Binding-site contacts:
Ligand atom F33 contacts residue CYS84 of chain 1.C at 3.3 Å.
Ligand atom C28 contacts residue ALA52 of chain 1.C at 3.1 Å (hydrophobic).
Ligand atom C16 contacts residue LEU167 of chain 1.C at 3.3 Å (hydrophobic).
Ligand atom C37 contacts residue LEU167 of chain 1.C at 3.2 Å (hydrophobic).
Ligand atom C29 contacts residue ILE98 of chain 1.C at 3.6 Å (hydrophobic).
Ligand atom N25 contacts residue LYS54 of chain 1.C at 3.1 Å (salt-bridge).
Ligand atom O38 contacts residue LEU167 of chain 1.C at 3.1 Å.
Ligand atom C28 contacts residue LYS54 of chain 1.C at 3.2 Å.
Ligand atom C15 contacts residue LEU167 of chain 1.C at 3.6 Å (hydrophobic).
Ligand atom F33 contacts residue MET99 of chain 1.C at 3.2 Å.
Ligand atom C23 contacts residue MET99 of chain 1.C at 3.6 Å (hydrophobic).
Ligand atom C13 contacts residue ILE68 of chain 1.C at 3.6 Å (hydrophobic).
Ligand atom O38 contacts residue LYS54 of chain 1.C at 3.5 Å.
Ligand atom C23 contacts residue LYS54 of chain 1.C at 3.6 Å.
Ligand atom C28 contacts residue ILE53 of chain 1.C at 3.4 Å (hydrophobic).
Ligand atom C27 contacts residue LYS54 of chain 1.C at 3.6 Å.
Ligand atom C09 contacts residue ILE68 of chain 1.C at 3.5 Å (hydrophobic).
Ligand atom C20 contacts residue ASP164 of chain 1.C at 3.1 Å.
Ligand atom C27 contacts residue ILE53 of chain 1.C at 3.6 Å (hydrophobic).
Ligand atom C17 contacts residue MET75 of chain 1.C at 3.6 Å (hydrophobic).
Ligand atom C17 contacts residue LEU97 of chain 1.C at 3.6 Å (hydrophobic).
Ligand atom C27 contacts residue ALA52 of chain 1.C at 3.5 Å (hydrophobic).
Ligand atom C24 contacts residue MET99 of chain 1.C at 3.3 Å (hydrophobic).
Ligand atom C34 contacts residue PHE165 of chain 1.C at 3.4 Å (hydrophobic).
Ligand atom C26 contacts residue ANP1 of chain 1.L at 3.6 Å.
Ligand atom F33 contacts residue ARG85 of chain 1.C at 3.2 Å.
Ligand atom C36 contacts residue ASP164 of chain 1.C at 3.6 Å.
Ligand atom C30 contacts residue ASP164 of chain 1.C at 3.6 Å.
Ligand atom C28 contacts residue LEU97 of chain 1.C at 3.2 Å (hydrophobic).
Ligand atom C29 contacts residue MET99 of chain 1.C at 3.5 Å (hydrophobic).
Ligand atom N25 contacts residue ASP164 of chain 1.C at 3.1 Å (salt-bridge).
Ligand atom C29 contacts residue LEU97 of chain 1.C at 3.1 Å (hydrophobic).
Ligand atom C08 contacts residue ILE68 of chain 1.C at 3.4 Å (hydrophobic).
Ligand atom F33 contacts residue LEU86 of chain 1.C at 3.4 Å.
Ligand atom C34 contacts residue CYS84 of chain 1.C at 3.4 Å (hydrophobic).
Ligand atom N25 contacts residue MET99 of chain 1.C at 3.6 Å.
Ligand atom C35 contacts residue PHE165 of chain 1.C at 3.4 Å (hydrophobic).
Ligand atom C28 contacts residue MET99 of chain 1.C at 3.6 Å (hydrophobic).
Ligand atom C29 contacts residue LYS54 of chain 1.C at 3.6 Å.
Ligand atom C21 contacts residue ASP164 of chain 1.C at 3.5 Å.

Sequence of chain 1.C:
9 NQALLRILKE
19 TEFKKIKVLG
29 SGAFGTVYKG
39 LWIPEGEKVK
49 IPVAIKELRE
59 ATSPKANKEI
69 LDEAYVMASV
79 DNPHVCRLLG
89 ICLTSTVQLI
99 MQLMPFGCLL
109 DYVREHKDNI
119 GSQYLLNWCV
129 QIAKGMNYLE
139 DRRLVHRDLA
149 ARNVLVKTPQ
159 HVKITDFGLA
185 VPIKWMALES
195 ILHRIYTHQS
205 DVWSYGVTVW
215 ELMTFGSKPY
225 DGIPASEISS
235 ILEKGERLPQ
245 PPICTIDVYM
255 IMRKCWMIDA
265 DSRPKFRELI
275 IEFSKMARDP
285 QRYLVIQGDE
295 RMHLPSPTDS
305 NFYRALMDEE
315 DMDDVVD

This small molecule binds to this protein.
Small molecule (SMILES): CN1CCC(c2ccc(-c3ccc4c(c3)C(=O)N([C@H](c3cccc(F)c3)c3nc5ccccc5[nH]3)C4)cc2)CC1